Sequence of chain 1.A:
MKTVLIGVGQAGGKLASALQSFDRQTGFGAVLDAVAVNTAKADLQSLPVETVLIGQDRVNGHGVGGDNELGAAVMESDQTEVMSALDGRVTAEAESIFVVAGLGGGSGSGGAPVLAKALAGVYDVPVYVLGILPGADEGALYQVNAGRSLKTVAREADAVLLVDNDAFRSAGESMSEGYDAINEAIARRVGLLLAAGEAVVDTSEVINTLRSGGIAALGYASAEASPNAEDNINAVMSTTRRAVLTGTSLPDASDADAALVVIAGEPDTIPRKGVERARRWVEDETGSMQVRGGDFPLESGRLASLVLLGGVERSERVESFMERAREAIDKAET

The small molecule below binds the protein below.
Small molecule (SMILES): Nc1nc2c(ncn2[C@@H]2O[C@H](CO[P](=O)(O)O[P](=O)(O)OP(O)(O)=S)[C@@H](O)[C@H]2O)c(=O)[nH]1

Binding-site contacts:
Ligand atom C8 contacts residue GLN10 of chain 1.A at 3.6 Å.
Ligand atom C8 contacts residue ALA11 of chain 1.A at 3.6 Å (hydrophobic).
Ligand atom O3G contacts residue GLY65 of chain 1.A at 3.0 Å (h-bond).
Ligand atom O2B contacts residue GLY108 of chain 1.A at 3.0 Å (h-bond).
Ligand atom O6 contacts residue LYS14 of chain 1.A at 3.2 Å (salt-bridge).
Ligand atom N2 contacts residue ASN165 of chain 1.A at 3.1 Å (h-bond).
Ligand atom N7 contacts residue GLN10 of chain 1.A at 3.1 Å (h-bond).
Ligand atom C4 contacts residue ALA11 of chain 1.A at 3.4 Å (hydrophobic).
Ligand atom O2B contacts residue GLY106 of chain 1.A at 3.4 Å (h-bond).
Ligand atom C5 contacts residue TYR179 of chain 1.A at 3.6 Å (hydrophobic).
Ligand atom O3B contacts residue SER107 of chain 1.A at 3.4 Å (h-bond).
Ligand atom C3' contacts residue GLU138 of chain 1.A at 3.2 Å.
Ligand atom O5' contacts residue GLY105 of chain 1.A at 3.6 Å.
Ligand atom O3G contacts residue GLY106 of chain 1.A at 3.7 Å.
Ligand atom N3 contacts residue ASN165 of chain 1.A at 3.3 Å (h-bond).
Ligand atom N7 contacts residue ALA11 of chain 1.A at 3.6 Å.
Ligand atom O1B contacts residue GLY9 of chain 1.A at 3.6 Å.
Ligand atom N2 contacts residue ASN183 of chain 1.A at 3.1 Å (h-bond).
Ligand atom O3B contacts residue GLY106 of chain 1.A at 3.2 Å (h-bond).
Ligand atom O2' contacts residue GLU138 of chain 1.A at 2.9 Å (salt-bridge).
Ligand atom S1G contacts residue GLY106 of chain 1.A at 3.6 Å (h-bond).
Ligand atom O2' contacts residue TYR179 of chain 1.A at 2.8 Å (h-bond).
Ligand atom N2 contacts residue ILE182 of chain 1.A at 3.5 Å.
Ligand atom O2A contacts residue GLN10 of chain 1.A at 3.1 Å (h-bond).
Ligand atom C5 contacts residue ALA11 of chain 1.A at 3.5 Å (hydrophobic).
Ligand atom C2 contacts residue ASN183 of chain 1.A at 3.4 Å.
Ligand atom O3' contacts residue GLU138 of chain 1.A at 2.6 Å (salt-bridge).
Ligand atom C2' contacts residue TYR179 of chain 1.A at 3.4 Å (hydrophobic).
Ligand atom O1A contacts residue GLN10 of chain 1.A at 3.4 Å (h-bond).
Ligand atom O2A contacts residue ALA11 of chain 1.A at 2.7 Å (h-bond).
Ligand atom S1G contacts residue GLY105 of chain 1.A at 3.5 Å.
Ligand atom O4' contacts residue ALA11 of chain 1.A at 3.5 Å.
Ligand atom O2B contacts residue SER107 of chain 1.A at 3.0 Å (h-bond).
Ligand atom O3G contacts residue GLY66 of chain 1.A at 2.6 Å (h-bond).
Ligand atom O1B contacts residue GLN10 of chain 1.A at 2.8 Å (h-bond).
Ligand atom N1 contacts residue ASN183 of chain 1.A at 2.7 Å (h-bond).
Ligand atom N9 contacts residue ALA11 of chain 1.A at 3.5 Å.
Ligand atom O3A contacts residue GLY105 of chain 1.A at 3.5 Å.
Ligand atom O6 contacts residue ASN183 of chain 1.A at 3.1 Å (h-bond).
Ligand atom C4 contacts residue TYR179 of chain 1.A at 3.5 Å (hydrophobic).